Sequence of chain 1.C:
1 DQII

Sequence of chain 1.A:
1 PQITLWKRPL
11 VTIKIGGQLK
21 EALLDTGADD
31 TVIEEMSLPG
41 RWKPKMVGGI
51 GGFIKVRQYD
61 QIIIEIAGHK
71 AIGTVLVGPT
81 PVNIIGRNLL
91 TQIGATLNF

Sequence of chain 1.D:
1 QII

A protein and the small-molecule ligand that binds it are described below.
Small molecule (SMILES): CC[C@H](C)[C@H](N)C(=O)N[C@@H](CCC(=O)O)C(=O)N[C@@H](C)C=O

Binding-site contacts:
Ligand atom N contacts residue ILE3 of chain 1.C at 1.1 Å.
Ligand atom N contacts residue GLN2 of chain 1.C at 0.9 Å.
Ligand atom C contacts residue ILE3 of chain 1.C at 1.0 Å (hydrophobic).
Ligand atom CG1 contacts residue ILE4 of chain 1.C at 1.2 Å (hydrophobic).
Ligand atom O contacts residue GLN2 of chain 1.C at 0.5 Å (h-bond).
Ligand atom N contacts residue ILE4 of chain 1.C at 0.9 Å (h-bond).
Ligand atom CA contacts residue ILE4 of chain 1.C at 2.2 Å (hydrophobic).
Ligand atom CA contacts residue ILE3 of chain 1.C at 2.7 Å (hydrophobic).
Ligand atom O contacts residue ASP1 of chain 1.C at 0.7 Å (salt-bridge).
Ligand atom C contacts residue ILE3 of chain 1.C at 1.2 Å (hydrophobic).
Ligand atom CB contacts residue ASP1 of chain 1.C at 2.4 Å.
Ligand atom CA contacts residue GLN2 of chain 1.C at 0.7 Å.
Ligand atom CA contacts residue ILE3 of chain 1.C at 0.6 Å (hydrophobic).
Ligand atom C contacts residue GLN2 of chain 1.C at 0.7 Å.
Ligand atom O contacts residue GLN2 of chain 1.C at 2.2 Å (h-bond).
Ligand atom CB contacts residue ILE4 of chain 1.C at 0.6 Å (hydrophobic).
Ligand atom O contacts residue ILE3 of chain 1.C at 2.2 Å (h-bond).
Ligand atom CA contacts residue ASP1 of chain 1.C at 1.8 Å.
Ligand atom OE2 contacts residue ILE3 of chain 1.C at 0.8 Å.
Ligand atom OE1 contacts residue ILE3 of chain 1.C at 1.6 Å.
Ligand atom CG contacts residue ILE3 of chain 1.C at 0.8 Å (hydrophobic).
Ligand atom N contacts residue ILE3 of chain 1.D at 2.2 Å.
Ligand atom C contacts residue ILE3 of chain 1.D at 2.8 Å (hydrophobic).
Ligand atom O contacts residue ILE4 of chain 1.C at 1.9 Å.
Ligand atom C contacts residue ASP1 of chain 1.C at 0.7 Å.
Ligand atom N contacts residue ILE3 of chain 1.C at 1.3 Å (h-bond).
Ligand atom CA contacts residue ILE3 of chain 1.D at 2.8 Å (hydrophobic).
Ligand atom C contacts residue GLN2 of chain 1.C at 1.2 Å.
Ligand atom N contacts residue ASP1 of chain 1.C at 2.8 Å.
Ligand atom CB contacts residue ILE3 of chain 1.C at 1.0 Å (hydrophobic).
Ligand atom CG2 contacts residue ILE4 of chain 1.C at 0.5 Å (hydrophobic).
Ligand atom CB contacts residue GLN2 of chain 1.C at 1.2 Å.
Ligand atom CD contacts residue ILE3 of chain 1.C at 0.5 Å (hydrophobic).
Ligand atom CA contacts residue GLN2 of chain 1.C at 2.1 Å.
Ligand atom CA contacts residue ILE4 of chain 1.C at 0.6 Å (hydrophobic).
Ligand atom N contacts residue ILE1 of chain 1.G at 2.4 Å (h-bond).
Ligand atom N contacts residue ILE4 of chain 1.C at 1.2 Å.
Ligand atom O contacts residue ILE3 of chain 1.C at 1.1 Å (h-bond).
Ligand atom C contacts residue ILE4 of chain 1.C at 0.8 Å (hydrophobic).
Ligand atom CD1 contacts residue ILE4 of chain 1.C at 1.9 Å (hydrophobic).

Sequence of chain 1.B:
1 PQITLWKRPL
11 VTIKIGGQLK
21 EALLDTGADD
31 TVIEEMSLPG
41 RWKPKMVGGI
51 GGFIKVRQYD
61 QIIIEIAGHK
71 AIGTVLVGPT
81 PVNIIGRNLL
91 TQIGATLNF